This small molecule binds to this protein.
Small molecule (SMILES): CC(=O)N[C@H]1[C@H](O[C@H]2[C@H](O)[C@@H](NC(C)=O)CO[C@@H]2CO)O[C@H](CO)[C@@H](O)[C@@H]1O

Binding-site contacts:
Ligand atom O6 contacts residue GLN310 of chain 1.A at 3.9 Å.
Ligand atom O7 contacts residue ASN352 of chain 1.B at 4.5 Å.
Ligand atom N2 contacts residue LEU349 of chain 1.B at 4.2 Å.
Ligand atom C2 contacts residue ASN352 of chain 1.B at 2.5 Å.
Ligand atom C6 contacts residue GLN310 of chain 1.A at 4.4 Å.
Ligand atom N2 contacts residue ASN352 of chain 1.B at 2.9 Å (h-bond).
Ligand atom O5 contacts residue ASN352 of chain 1.B at 2.4 Å (h-bond).
Ligand atom C7 contacts residue ASN352 of chain 1.B at 3.9 Å.
Ligand atom C1 contacts residue ASN352 of chain 1.B at 1.4 Å.
Ligand atom C8 contacts residue LEU349 of chain 1.B at 3.7 Å (hydrophobic).
Ligand atom C8 contacts residue LEU345 of chain 1.B at 3.4 Å (hydrophobic).
Ligand atom C4 contacts residue ASN352 of chain 1.B at 4.2 Å.
Ligand atom C2 contacts residue GLN348 of chain 1.B at 4.1 Å.
Ligand atom C3 contacts residue GLN348 of chain 1.B at 4.3 Å.
Ligand atom C3 contacts residue ASN352 of chain 1.B at 3.8 Å.
Ligand atom C5 contacts residue ASN352 of chain 1.B at 3.7 Å.
Ligand atom N2 contacts residue GLN348 of chain 1.B at 3.6 Å.
Ligand atom C1 contacts residue GLN348 of chain 1.B at 3.9 Å.
Ligand atom C8 contacts residue GLN348 of chain 1.B at 4.5 Å.

Sequence of chain 1.B:
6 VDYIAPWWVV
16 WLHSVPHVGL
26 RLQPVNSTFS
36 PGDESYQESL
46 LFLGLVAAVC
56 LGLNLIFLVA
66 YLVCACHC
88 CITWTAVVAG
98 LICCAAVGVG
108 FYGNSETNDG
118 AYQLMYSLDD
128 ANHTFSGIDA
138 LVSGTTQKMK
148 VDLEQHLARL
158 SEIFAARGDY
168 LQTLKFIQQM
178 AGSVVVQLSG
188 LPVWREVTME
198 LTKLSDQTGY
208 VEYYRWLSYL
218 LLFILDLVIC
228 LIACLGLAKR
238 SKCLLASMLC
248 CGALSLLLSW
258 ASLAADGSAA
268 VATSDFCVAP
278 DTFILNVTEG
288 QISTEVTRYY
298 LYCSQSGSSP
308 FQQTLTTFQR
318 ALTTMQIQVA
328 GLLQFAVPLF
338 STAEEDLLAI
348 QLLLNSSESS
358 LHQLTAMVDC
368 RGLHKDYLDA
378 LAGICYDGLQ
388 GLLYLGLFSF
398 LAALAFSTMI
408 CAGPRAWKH

Sequence of chain 1.A:
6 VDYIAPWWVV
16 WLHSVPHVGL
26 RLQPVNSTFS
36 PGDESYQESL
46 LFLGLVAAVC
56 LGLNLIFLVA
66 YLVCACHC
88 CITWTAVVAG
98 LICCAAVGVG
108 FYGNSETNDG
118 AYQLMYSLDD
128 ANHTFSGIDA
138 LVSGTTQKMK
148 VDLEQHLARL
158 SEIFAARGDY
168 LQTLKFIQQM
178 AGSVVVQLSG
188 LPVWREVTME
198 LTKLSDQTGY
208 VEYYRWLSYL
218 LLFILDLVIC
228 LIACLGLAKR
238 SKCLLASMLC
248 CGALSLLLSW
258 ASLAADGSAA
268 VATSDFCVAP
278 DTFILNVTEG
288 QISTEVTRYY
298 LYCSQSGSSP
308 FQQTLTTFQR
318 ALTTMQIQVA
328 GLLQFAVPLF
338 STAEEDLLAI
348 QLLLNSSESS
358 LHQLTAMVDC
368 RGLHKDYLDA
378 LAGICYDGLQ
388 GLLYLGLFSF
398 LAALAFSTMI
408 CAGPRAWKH